Binding-site contacts:
Ligand atom CAS contacts residue ILE216 of chain 1.H at 3.5 Å (hydrophobic).
Ligand atom CAC contacts residue PHE54 of chain 1.H at 3.6 Å (hydrophobic).
Ligand atom N1 contacts residue ILE216 of chain 1.H at 3.9 Å.
Ligand atom C2 contacts residue THR100 of chain 1.H at 4.1 Å.
Ligand atom N1 contacts residue ILE102 of chain 1.H at 3.0 Å (h-bond).
Ligand atom CAB contacts residue LYS56 of chain 1.H at 4.1 Å.
Ligand atom C6 contacts residue ILE216 of chain 1.H at 4.1 Å (hydrophobic).
Ligand atom CAU contacts residue PHE54 of chain 1.H at 3.9 Å (hydrophobic).
Ligand atom C4 contacts residue ILE216 of chain 1.H at 3.8 Å (hydrophobic).
Ligand atom NAP contacts residue ILE216 of chain 1.H at 3.5 Å.
Ligand atom CAE contacts residue PHE54 of chain 1.H at 4.1 Å (hydrophobic).
Ligand atom N1 contacts residue PHE54 of chain 1.H at 3.7 Å.
Ligand atom NAD contacts residue ILE102 of chain 1.H at 3.1 Å (h-bond).
Ligand atom C5 contacts residue PHE54 of chain 1.H at 3.6 Å (hydrophobic).
Ligand atom C2 contacts residue ILE102 of chain 1.H at 3.7 Å (hydrophobic).
Ligand atom N3 contacts residue ILE216 of chain 1.H at 3.9 Å.
Ligand atom C6 contacts residue ILE102 of chain 1.H at 3.9 Å (hydrophobic).
Ligand atom NAD contacts residue ILE206 of chain 1.H at 3.8 Å.
Ligand atom NAX contacts residue ILE216 of chain 1.H at 3.7 Å.
Ligand atom N3 contacts residue PHE54 of chain 1.H at 3.4 Å.
Ligand atom C6 contacts residue PHE54 of chain 1.H at 3.6 Å (hydrophobic).
Ligand atom C5 contacts residue ILE216 of chain 1.H at 3.6 Å (hydrophobic).
Ligand atom C2 contacts residue ALA101 of chain 1.H at 3.8 Å (hydrophobic).
Ligand atom N1 contacts residue ALA101 of chain 1.H at 3.6 Å.
Ligand atom CAF contacts residue VAL34 of chain 1.H at 4.0 Å (hydrophobic).
Ligand atom C4 contacts residue PHE54 of chain 1.H at 3.6 Å (hydrophobic).
Ligand atom C2 contacts residue PHE54 of chain 1.H at 3.5 Å (hydrophobic).
Ligand atom CAI contacts residue ARG43 of chain 1.H at 4.1 Å.
Ligand atom CAG contacts residue GLY104 of chain 1.H at 3.6 Å.
Ligand atom CAC contacts residue ILE41 of chain 1.H at 4.0 Å (hydrophobic).
Ligand atom CAE contacts residue ARG43 of chain 1.H at 4.0 Å.
Ligand atom C2 contacts residue PRO83 of chain 1.H at 3.9 Å (hydrophobic).
Ligand atom CAM contacts residue ILE216 of chain 1.H at 4.0 Å (hydrophobic).
Ligand atom CAE contacts residue ASP32 of chain 1.H at 3.3 Å.
Ligand atom CAF contacts residue ASP32 of chain 1.H at 3.3 Å.
Ligand atom C2 contacts residue ILE216 of chain 1.H at 3.8 Å (hydrophobic).
Ligand atom CAK contacts residue PHE54 of chain 1.H at 3.6 Å (hydrophobic).
Ligand atom CAA contacts residue ILE41 of chain 1.H at 3.7 Å (hydrophobic).
Ligand atom CAA contacts residue VAL34 of chain 1.H at 4.1 Å (hydrophobic).
Ligand atom CAF contacts residue PHE54 of chain 1.H at 3.6 Å (hydrophobic).

The small molecule below binds the protein below.
Small molecule (SMILES): CC(C)(C)n1nc(Cc2cccc3ccccc23)c2c(N)ncnc21

Sequence of chain 1.H:
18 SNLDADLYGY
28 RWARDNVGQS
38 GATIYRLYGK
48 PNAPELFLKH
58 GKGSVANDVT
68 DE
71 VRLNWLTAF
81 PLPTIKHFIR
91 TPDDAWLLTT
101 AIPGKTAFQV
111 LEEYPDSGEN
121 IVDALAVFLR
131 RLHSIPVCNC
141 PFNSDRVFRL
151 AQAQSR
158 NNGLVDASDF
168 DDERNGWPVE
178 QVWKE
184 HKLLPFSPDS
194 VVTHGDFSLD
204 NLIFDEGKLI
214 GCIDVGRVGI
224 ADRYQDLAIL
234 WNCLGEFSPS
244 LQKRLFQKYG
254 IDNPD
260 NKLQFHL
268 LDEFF